Sequence of chain 6.A:
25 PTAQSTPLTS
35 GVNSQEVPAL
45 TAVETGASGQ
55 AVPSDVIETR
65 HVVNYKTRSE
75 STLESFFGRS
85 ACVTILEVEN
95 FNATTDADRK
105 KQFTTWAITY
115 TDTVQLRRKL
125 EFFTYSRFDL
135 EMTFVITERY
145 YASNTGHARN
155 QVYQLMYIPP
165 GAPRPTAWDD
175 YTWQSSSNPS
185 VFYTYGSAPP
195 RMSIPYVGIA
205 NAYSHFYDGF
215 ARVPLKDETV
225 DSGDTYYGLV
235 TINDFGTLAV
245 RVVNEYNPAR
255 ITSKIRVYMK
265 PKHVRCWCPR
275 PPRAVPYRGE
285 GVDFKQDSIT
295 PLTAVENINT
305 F

Sequence of chain 7.A:
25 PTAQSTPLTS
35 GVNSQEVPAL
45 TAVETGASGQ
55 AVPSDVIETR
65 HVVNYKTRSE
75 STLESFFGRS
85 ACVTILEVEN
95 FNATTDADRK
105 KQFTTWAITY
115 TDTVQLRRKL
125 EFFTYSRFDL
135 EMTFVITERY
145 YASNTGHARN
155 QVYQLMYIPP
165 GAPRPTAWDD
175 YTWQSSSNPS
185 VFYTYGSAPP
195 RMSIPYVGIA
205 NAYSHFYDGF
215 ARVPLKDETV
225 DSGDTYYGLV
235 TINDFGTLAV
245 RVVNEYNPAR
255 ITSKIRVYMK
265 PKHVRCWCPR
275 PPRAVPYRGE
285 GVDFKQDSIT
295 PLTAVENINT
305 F

The small molecule below binds the protein below.
Small molecule (SMILES): CC(=O)N[C@H]1[C@H]([C@H](O)[C@H](O)CO)O[C@@](O)(C(=O)O)C[C@@H]1O

Binding-site contacts:
Ligand atom C1 contacts residue PRO252 of chain 6.A at 4.1 Å (hydrophobic).
Ligand atom C4 contacts residue PRO252 of chain 6.A at 3.8 Å (hydrophobic).
Ligand atom O1A contacts residue SER147 of chain 7.A at 2.8 Å (h-bond).
Ligand atom N5 contacts residue TYR145 of chain 7.A at 2.6 Å (h-bond).
Ligand atom O1A contacts residue ALA146 of chain 7.A at 4.2 Å.
Ligand atom C11 contacts residue ARG143 of chain 7.A at 4.0 Å.
Ligand atom C6 contacts residue TYR145 of chain 7.A at 3.4 Å (hydrophobic).
Ligand atom C3 contacts residue PRO252 of chain 6.A at 3.9 Å (hydrophobic).
Ligand atom C6 contacts residue ALA146 of chain 7.A at 4.2 Å (hydrophobic).
Ligand atom C5 contacts residue TYR145 of chain 7.A at 3.3 Å (hydrophobic).
Ligand atom C8 contacts residue ALA146 of chain 7.A at 4.4 Å (hydrophobic).
Ligand atom O1B contacts residue ALA146 of chain 7.A at 3.2 Å.
Ligand atom O1B contacts residue SER147 of chain 7.A at 3.1 Å (h-bond).
Ligand atom O1A contacts residue PRO252 of chain 6.A at 3.3 Å.
Ligand atom O1B contacts residue ASN148 of chain 7.A at 4.3 Å.
Ligand atom C10 contacts residue TYR250 of chain 6.A at 3.5 Å (hydrophobic).
Ligand atom O4 contacts residue ASN251 of chain 6.A at 4.2 Å.
Ligand atom C1 contacts residue ALA146 of chain 7.A at 3.9 Å (hydrophobic).
Ligand atom O4 contacts residue TYR145 of chain 7.A at 4.2 Å.
Ligand atom C10 contacts residue TYR145 of chain 7.A at 3.6 Å (hydrophobic).
Ligand atom C1 contacts residue SER147 of chain 7.A at 3.6 Å.
Ligand atom C11 contacts residue TYR145 of chain 7.A at 3.7 Å (hydrophobic).
Ligand atom C9 contacts residue TYR145 of chain 7.A at 4.2 Å (hydrophobic).
Ligand atom O4 contacts residue PRO252 of chain 6.A at 3.8 Å.
Ligand atom O4 contacts residue TYR250 of chain 6.A at 3.4 Å.
Ligand atom C11 contacts residue TYR250 of chain 6.A at 3.7 Å (hydrophobic).
Ligand atom C4 contacts residue TYR145 of chain 7.A at 3.6 Å (hydrophobic).
Ligand atom N5 contacts residue TYR250 of chain 6.A at 4.4 Å.
Ligand atom O10 contacts residue TYR250 of chain 6.A at 2.7 Å (h-bond).
Ligand atom C7 contacts residue TYR145 of chain 7.A at 3.8 Å (hydrophobic).
Ligand atom O8 contacts residue ALA146 of chain 7.A at 3.3 Å.